Binding-site contacts:
Ligand atom CL2 contacts residue ALA55 of chain 1.A at 4.3 Å.
Ligand atom C07 contacts residue VAL137 of chain 1.A at 4.2 Å (hydrophobic).
Ligand atom C09 contacts residue VAL137 of chain 1.A at 4.3 Å (hydrophobic).
Ligand atom C10 contacts residue THR84 of chain 1.A at 4.2 Å.
Ligand atom C12 contacts residue THR84 of chain 1.A at 3.6 Å.
Ligand atom C16 contacts residue ALA138 of chain 1.A at 4.1 Å (hydrophobic).
Ligand atom C10 contacts residue CYS80 of chain 1.A at 3.9 Å (hydrophobic).
Ligand atom C07 contacts residue ILE46 of chain 1.A at 3.8 Å (hydrophobic).
Ligand atom C12 contacts residue ALA138 of chain 1.A at 3.7 Å (hydrophobic).
Ligand atom C12 contacts residue CYS80 of chain 1.A at 4.3 Å (hydrophobic).
Ligand atom C08 contacts residue ILE77 of chain 1.A at 4.3 Å (hydrophobic).
Ligand atom C15 contacts residue LYS62 of chain 1.A at 4.3 Å.
Ligand atom C13 contacts residue LEU59 of chain 1.A at 3.6 Å (hydrophobic).
Ligand atom C13 contacts residue CYS80 of chain 1.A at 4.2 Å (hydrophobic).
Ligand atom C11 contacts residue LEU59 of chain 1.A at 3.5 Å (hydrophobic).
Ligand atom C13 contacts residue ALA138 of chain 1.A at 4.4 Å (hydrophobic).
Ligand atom O03 contacts residue ALA138 of chain 1.A at 4.1 Å.
Ligand atom CL2 contacts residue ILE46 of chain 1.A at 3.1 Å.
Ligand atom O04 contacts residue TYR139 of chain 1.A at 3.1 Å (h-bond).
Ligand atom CL1 contacts residue ILE144 of chain 1.A at 3.3 Å.
Ligand atom C10 contacts residue VAL137 of chain 1.A at 3.8 Å (hydrophobic).
Ligand atom C08 contacts residue CYS80 of chain 1.A at 4.1 Å (hydrophobic).
Ligand atom CL1 contacts residue VAL137 of chain 1.A at 4.2 Å.
Ligand atom C17 contacts residue LEU59 of chain 1.A at 3.7 Å (hydrophobic).
Ligand atom CL2 contacts residue LEU59 of chain 1.A at 4.3 Å.
Ligand atom O05 contacts residue TYR139 of chain 1.A at 3.9 Å.
Ligand atom CL1 contacts residue ILE46 of chain 1.A at 3.6 Å.
Ligand atom C06 contacts residue CYS80 of chain 1.A at 3.9 Å (hydrophobic).
Ligand atom C18 contacts residue TYR139 of chain 1.A at 3.8 Å (hydrophobic).
Ligand atom C14 contacts residue ALA138 of chain 1.A at 4.1 Å (hydrophobic).
Ligand atom C11 contacts residue CYS80 of chain 1.A at 3.7 Å (hydrophobic).
Ligand atom C17 contacts residue LYS62 of chain 1.A at 3.2 Å.
Ligand atom C10 contacts residue ALA138 of chain 1.A at 4.1 Å (hydrophobic).
Ligand atom C14 contacts residue LYS62 of chain 1.A at 4.3 Å.
Ligand atom CL2 contacts residue VAL137 of chain 1.A at 4.0 Å.
Ligand atom C09 contacts residue CYS80 of chain 1.A at 3.5 Å (hydrophobic).
Ligand atom C16 contacts residue LEU59 of chain 1.A at 3.7 Å (hydrophobic).
Ligand atom C13 contacts residue LYS62 of chain 1.A at 4.4 Å.
Ligand atom O04 contacts residue GLU87 of chain 1.A at 3.6 Å (salt-bridge).
Ligand atom C15 contacts residue LEU59 of chain 1.A at 4.2 Å (hydrophobic).

This small molecule binds to this protein.
Small molecule (SMILES): CC(C)(Oc1ccc([C@@H]2CC2(Cl)Cl)cc1)C(=O)O

Sequence of chain 1.A:
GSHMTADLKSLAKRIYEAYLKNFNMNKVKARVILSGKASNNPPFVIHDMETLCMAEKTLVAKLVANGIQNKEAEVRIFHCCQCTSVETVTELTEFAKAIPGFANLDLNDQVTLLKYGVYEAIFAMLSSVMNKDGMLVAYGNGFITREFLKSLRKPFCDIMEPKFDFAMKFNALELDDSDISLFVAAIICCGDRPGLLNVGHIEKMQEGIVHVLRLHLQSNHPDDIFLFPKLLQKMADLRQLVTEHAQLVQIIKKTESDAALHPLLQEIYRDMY